Binding-site contacts:
Ligand atom C13 contacts residue GLU88 of chain 1.A at 3.7 Å.
Ligand atom O6 contacts residue ASN484 of chain 1.A at 2.8 Å (h-bond).
Ligand atom C12 contacts residue HIS341 of chain 1.A at 3.5 Å.
Ligand atom O7 contacts residue GLY135 of chain 1.A at 3.6 Å (h-bond).
Ligand atom N2 contacts residue LEU136 of chain 1.A at 3.8 Å.
Ligand atom O6 contacts residue LEU139 of chain 1.A at 3.8 Å.
Ligand atom O8 contacts residue LEU136 of chain 1.A at 3.7 Å.
Ligand atom C3 contacts residue GLY675 of chain 1.A at 3.8 Å.
Ligand atom O3 contacts residue GLU672 of chain 1.A at 2.8 Å (salt-bridge).
Ligand atom C12 contacts residue ASN282 of chain 1.A at 3.7 Å.
Ligand atom O5 contacts residue GLY135 of chain 1.A at 3.7 Å.
Ligand atom C5 contacts residue LEU136 of chain 1.A at 3.6 Å (hydrophobic).
Ligand atom O3 contacts residue GLY675 of chain 1.A at 3.2 Å (h-bond).
Ligand atom N3 contacts residue HIS341 of chain 1.A at 3.6 Å.
Ligand atom C13 contacts residue ASN282 of chain 1.A at 3.8 Å.
Ligand atom C6 contacts residue GLY135 of chain 1.A at 3.5 Å.
Ligand atom C7 contacts residue LEU136 of chain 1.A at 3.5 Å (hydrophobic).
Ligand atom C14 contacts residue GLU88 of chain 1.A at 3.4 Å.
Ligand atom O2 contacts residue TYR573 of chain 1.A at 3.0 Å (h-bond).
Ligand atom C2 contacts residue HIS377 of chain 1.A at 3.5 Å.
Ligand atom O3 contacts residue ALA673 of chain 1.A at 3.3 Å (h-bond).
Ligand atom C6 contacts residue HIS377 of chain 1.A at 3.7 Å.
Ligand atom C5 contacts residue GLY135 of chain 1.A at 3.6 Å.
Ligand atom O6 contacts residue HIS377 of chain 1.A at 2.8 Å (h-bond).
Ligand atom C9 contacts residue ASP283 of chain 1.A at 3.8 Å.
Ligand atom C4 contacts residue GLY675 of chain 1.A at 3.8 Å.
Ligand atom C2 contacts residue GLU672 of chain 1.A at 3.8 Å.
Ligand atom O4 contacts residue SER674 of chain 1.A at 3.4 Å.
Ligand atom O4 contacts residue GLY675 of chain 1.A at 2.8 Å (h-bond).
Ligand atom N3 contacts residue ASN282 of chain 1.A at 3.7 Å.
Ligand atom O4 contacts residue ASN484 of chain 1.A at 3.3 Å (h-bond).
Ligand atom C11 contacts residue HIS341 of chain 1.A at 3.7 Å.
Ligand atom O3 contacts residue SER674 of chain 1.A at 3.0 Å (h-bond).
Ligand atom C13 contacts residue HIS341 of chain 1.A at 3.7 Å.
Ligand atom O5 contacts residue LEU136 of chain 1.A at 3.2 Å (h-bond).
Ligand atom O7 contacts residue LEU136 of chain 1.A at 2.8 Å (h-bond).
Ligand atom C3 contacts residue GLU672 of chain 1.A at 3.3 Å.
Ligand atom C6 contacts residue LEU136 of chain 1.A at 3.6 Å (hydrophobic).
Ligand atom C6 contacts residue ASN484 of chain 1.A at 3.4 Å.
Ligand atom O2 contacts residue GLU672 of chain 1.A at 3.0 Å (salt-bridge).

This small molecule binds to this protein.
Small molecule (SMILES): Nc1ccc(C(=O)NC(=O)N[C@@H]2O[C@H](CO)[C@@H](O)[C@H](O)[C@H]2O)cc1

Sequence of chain 1.A:
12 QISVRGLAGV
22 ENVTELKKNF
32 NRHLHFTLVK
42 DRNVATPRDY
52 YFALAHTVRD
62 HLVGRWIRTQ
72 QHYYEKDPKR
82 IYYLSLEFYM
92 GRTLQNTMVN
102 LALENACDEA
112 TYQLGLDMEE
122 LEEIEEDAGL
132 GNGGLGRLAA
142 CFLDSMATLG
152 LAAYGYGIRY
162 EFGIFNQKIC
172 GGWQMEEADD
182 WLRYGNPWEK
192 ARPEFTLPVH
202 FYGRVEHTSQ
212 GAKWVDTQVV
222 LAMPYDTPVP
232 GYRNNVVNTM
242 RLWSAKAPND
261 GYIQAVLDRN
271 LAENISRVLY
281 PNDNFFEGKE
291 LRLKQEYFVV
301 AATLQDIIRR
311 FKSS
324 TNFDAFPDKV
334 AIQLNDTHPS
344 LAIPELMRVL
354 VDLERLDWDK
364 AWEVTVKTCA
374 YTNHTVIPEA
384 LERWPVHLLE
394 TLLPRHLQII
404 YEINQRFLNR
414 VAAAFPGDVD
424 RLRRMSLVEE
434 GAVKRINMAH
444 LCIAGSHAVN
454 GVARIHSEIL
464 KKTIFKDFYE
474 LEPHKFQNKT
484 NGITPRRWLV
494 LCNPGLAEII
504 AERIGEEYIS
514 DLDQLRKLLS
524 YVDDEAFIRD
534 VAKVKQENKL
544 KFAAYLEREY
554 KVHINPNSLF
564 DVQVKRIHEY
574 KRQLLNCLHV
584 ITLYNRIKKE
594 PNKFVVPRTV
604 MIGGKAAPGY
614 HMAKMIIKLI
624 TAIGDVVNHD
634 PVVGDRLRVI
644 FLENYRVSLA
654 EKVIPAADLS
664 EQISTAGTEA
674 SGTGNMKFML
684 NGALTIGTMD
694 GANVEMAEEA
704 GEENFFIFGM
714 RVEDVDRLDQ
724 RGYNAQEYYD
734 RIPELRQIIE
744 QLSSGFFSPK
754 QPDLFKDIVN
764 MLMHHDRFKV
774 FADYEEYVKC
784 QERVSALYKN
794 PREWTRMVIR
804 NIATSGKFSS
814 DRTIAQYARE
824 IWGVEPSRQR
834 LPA